This small molecule binds to this protein.
Small molecule (SMILES): CC(C)[C@@H]1NCCc2ccc(NC(=O)c3ccc4cc(C(=N)N)ccc4c3)cc21

Sequence of chain 1.A:
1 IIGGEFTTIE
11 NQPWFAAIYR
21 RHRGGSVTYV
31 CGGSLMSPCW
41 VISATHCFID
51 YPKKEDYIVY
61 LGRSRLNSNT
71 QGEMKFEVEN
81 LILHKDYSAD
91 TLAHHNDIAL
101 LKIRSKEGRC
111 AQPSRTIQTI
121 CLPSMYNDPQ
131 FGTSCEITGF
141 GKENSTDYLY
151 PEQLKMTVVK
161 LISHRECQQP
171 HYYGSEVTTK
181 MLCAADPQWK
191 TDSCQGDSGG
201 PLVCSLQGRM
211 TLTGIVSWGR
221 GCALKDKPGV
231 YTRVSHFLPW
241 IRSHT

Binding-site contacts:
Ligand atom O21 contacts residue GLN195 of chain 1.A at 2.8 Å (h-bond).
Ligand atom C12 contacts residue SER198 of chain 1.A at 4.0 Å.
Ligand atom C17 contacts residue SER193 of chain 1.A at 3.3 Å.
Ligand atom C3 contacts residue TRP218 of chain 1.A at 3.5 Å (hydrophobic).
Ligand atom C25 contacts residue HIS46 of chain 1.A at 3.5 Å.
Ligand atom N22 contacts residue HIS46 of chain 1.A at 3.6 Å.
Ligand atom C17 contacts residue ASP192 of chain 1.A at 3.5 Å.
Ligand atom C2 contacts residue VAL216 of chain 1.A at 3.8 Å (hydrophobic).
Ligand atom C20 contacts residue GLN195 of chain 1.A at 3.9 Å.
Ligand atom C5 contacts residue GLY221 of chain 1.A at 3.4 Å.
Ligand atom C1 contacts residue SER217 of chain 1.A at 3.8 Å.
Ligand atom C3 contacts residue VAL216 of chain 1.A at 4.0 Å (hydrophobic).
Ligand atom C13 contacts residue SER217 of chain 1.A at 3.5 Å.
Ligand atom C17 contacts residue GLY221 of chain 1.A at 3.9 Å.
Ligand atom C23 contacts residue HIS46 of chain 1.A at 3.5 Å.
Ligand atom C10 contacts residue GLN195 of chain 1.A at 3.9 Å.
Ligand atom C3 contacts residue GLY219 of chain 1.A at 4.1 Å.
Ligand atom C32 contacts residue HIS46 of chain 1.A at 3.8 Å.
Ligand atom N19 contacts residue SER193 of chain 1.A at 3.5 Å (h-bond).
Ligand atom N18 contacts residue ASP192 of chain 1.A at 3.0 Å (salt-bridge).
Ligand atom C1 contacts residue SER198 of chain 1.A at 3.8 Å.
Ligand atom C32 contacts residue ASP50 of chain 1.A at 3.6 Å.
Ligand atom C13 contacts residue SER198 of chain 1.A at 3.1 Å.
Ligand atom N18 contacts residue GLY229 of chain 1.A at 3.6 Å.
Ligand atom N34 contacts residue ASP50 of chain 1.A at 3.8 Å.
Ligand atom C11 contacts residue GLN195 of chain 1.A at 3.8 Å.
Ligand atom C5 contacts residue CYS194 of chain 1.A at 4.0 Å (hydrophobic).
Ligand atom C26 contacts residue HIS46 of chain 1.A at 3.8 Å.
Ligand atom N18 contacts residue SER193 of chain 1.A at 2.7 Å (h-bond).
Ligand atom N19 contacts residue CYS222 of chain 1.A at 3.7 Å.
Ligand atom C2 contacts residue SER217 of chain 1.A at 3.4 Å.
Ligand atom N19 contacts residue GLY221 of chain 1.A at 2.9 Å (h-bond).
Ligand atom C4 contacts residue SER193 of chain 1.A at 4.1 Å.
Ligand atom C2 contacts residue TRP218 of chain 1.A at 3.5 Å (hydrophobic).
Ligand atom C24 contacts residue HIS46 of chain 1.A at 3.2 Å.
Ligand atom C24 contacts residue HIS94 of chain 1.A at 3.9 Å.
Ligand atom N19 contacts residue ASP192 of chain 1.A at 2.9 Å (salt-bridge).
Ligand atom C3 contacts residue SER193 of chain 1.A at 4.0 Å.
Ligand atom C2 contacts residue SER198 of chain 1.A at 3.9 Å.
Ligand atom C33 contacts residue ASP50 of chain 1.A at 2.8 Å.